Sequence of chain 1.C:
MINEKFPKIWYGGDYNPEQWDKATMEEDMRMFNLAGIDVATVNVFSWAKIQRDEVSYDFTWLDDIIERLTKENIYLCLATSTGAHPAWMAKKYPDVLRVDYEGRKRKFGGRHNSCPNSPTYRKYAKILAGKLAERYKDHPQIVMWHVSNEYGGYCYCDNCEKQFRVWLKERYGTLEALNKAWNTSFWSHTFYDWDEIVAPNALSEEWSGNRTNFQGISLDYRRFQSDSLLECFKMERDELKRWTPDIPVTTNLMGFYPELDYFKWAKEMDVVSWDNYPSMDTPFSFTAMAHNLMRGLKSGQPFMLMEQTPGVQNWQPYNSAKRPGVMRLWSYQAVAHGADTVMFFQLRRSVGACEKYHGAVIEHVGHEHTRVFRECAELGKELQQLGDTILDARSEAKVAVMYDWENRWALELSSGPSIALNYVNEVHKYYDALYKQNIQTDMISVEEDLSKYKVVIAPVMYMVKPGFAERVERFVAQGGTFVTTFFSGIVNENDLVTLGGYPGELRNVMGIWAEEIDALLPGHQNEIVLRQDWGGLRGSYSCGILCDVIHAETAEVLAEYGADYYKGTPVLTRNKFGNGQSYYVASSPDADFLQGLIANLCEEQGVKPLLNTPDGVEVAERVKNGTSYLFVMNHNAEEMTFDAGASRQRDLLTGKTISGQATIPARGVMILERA

A small-molecule ligand and the protein it binds are described below.
Small molecule (SMILES): OC[C@H]1O[C@H](O)[C@H](O)[C@@H](O)[C@H]1O

Binding-site contacts:
Ligand atom C4 contacts residue ARG111 of chain 1.C at 4.0 Å.
Ligand atom O2 contacts residue ASP275 of chain 1.C at 3.6 Å.
Ligand atom C6 contacts residue GLU355 of chain 1.C at 3.4 Å.
Ligand atom O3 contacts residue ARG111 of chain 1.C at 3.1 Å (salt-bridge).
Ligand atom C3 contacts residue GLU307 of chain 1.C at 3.2 Å.
Ligand atom C2 contacts residue ASN149 of chain 1.C at 3.7 Å.
Ligand atom O6 contacts residue GLN313 of chain 1.C at 2.9 Å (h-bond).
Ligand atom O6 contacts residue HIS358 of chain 1.C at 2.9 Å (h-bond).
Ligand atom C5 contacts residue GLU355 of chain 1.C at 4.0 Å.
Ligand atom O1 contacts residue GLU150 of chain 1.C at 3.0 Å (salt-bridge).
Ligand atom O2 contacts residue ASN149 of chain 1.C at 3.0 Å (h-bond).
Ligand atom O2 contacts residue GLU307 of chain 1.C at 2.7 Å (salt-bridge).
Ligand atom O6 contacts residue TRP315 of chain 1.C at 3.8 Å.
Ligand atom C6 contacts residue HIS358 of chain 1.C at 3.3 Å.
Ligand atom O2 contacts residue GLU150 of chain 1.C at 3.5 Å.
Ligand atom O1 contacts residue TYR277 of chain 1.C at 3.2 Å.
Ligand atom C5 contacts residue TYR277 of chain 1.C at 3.6 Å (hydrophobic).
Ligand atom O4 contacts residue GLU355 of chain 1.C at 2.5 Å (salt-bridge).
Ligand atom O1 contacts residue GLU307 of chain 1.C at 2.4 Å (salt-bridge).
Ligand atom C4 contacts residue GLU355 of chain 1.C at 3.4 Å.
Ligand atom C2 contacts residue ARG111 of chain 1.C at 3.8 Å.
Ligand atom C4 contacts residue PHE345 of chain 1.C at 3.9 Å (hydrophobic).
Ligand atom C3 contacts residue PHE345 of chain 1.C at 3.8 Å (hydrophobic).
Ligand atom C1 contacts residue GLU150 of chain 1.C at 3.3 Å.
Ligand atom C6 contacts residue TRP315 of chain 1.C at 3.8 Å (hydrophobic).
Ligand atom O5 contacts residue GLU307 of chain 1.C at 4.0 Å.
Ligand atom C1 contacts residue GLU307 of chain 1.C at 3.3 Å.
Ligand atom O3 contacts residue PHE45 of chain 1.C at 3.8 Å.
Ligand atom O6 contacts residue TYR277 of chain 1.C at 3.3 Å.
Ligand atom C4 contacts residue GLU307 of chain 1.C at 4.0 Å.
Ligand atom C3 contacts residue ARG111 of chain 1.C at 3.9 Å.
Ligand atom O3 contacts residue ASN149 of chain 1.C at 3.9 Å.
Ligand atom C5 contacts residue GLU307 of chain 1.C at 3.7 Å.
Ligand atom O2 contacts residue ASN252 of chain 1.C at 3.5 Å (h-bond).
Ligand atom O3 contacts residue PHE345 of chain 1.C at 3.6 Å.
Ligand atom O1 contacts residue ASP275 of chain 1.C at 3.4 Å (salt-bridge).
Ligand atom O4 contacts residue ARG111 of chain 1.C at 2.7 Å (salt-bridge).
Ligand atom C2 contacts residue GLU307 of chain 1.C at 3.4 Å.
Ligand atom C2 contacts residue GLU150 of chain 1.C at 3.9 Å.
Ligand atom O5 contacts residue ARG111 of chain 1.C at 3.9 Å.